The small molecule below binds the protein below.
Small molecule (SMILES): CC(C)C[C@@H]1NC(=O)[C@H](Cc2ccc(OC(F)(C(=O)O)C(=O)O)cc2)NC(=O)[C@H](/C=C\C(=O)O)NC(=O)[C@H](CC(=O)O)NC(=O)[C@H](C)NC(=O)[C@H](CC(=O)O)NC(=O)CSC[C@H](C(N)=O)NC1=O

Binding-site contacts:
Ligand atom CD2 contacts residue GLN262 of chain 1.A at 3.1 Å.
Ligand atom CD1 contacts residue TYR46 of chain 1.A at 3.3 Å (hydrophobic).
Ligand atom OH contacts residue GLN262 of chain 1.A at 3.6 Å.
Ligand atom O4 contacts residue GLY218 of chain 1.A at 3.4 Å (h-bond).
Ligand atom CG contacts residue ARG47 of chain 1.A at 3.1 Å.
Ligand atom CE2 contacts residue GLN262 of chain 1.A at 3.2 Å.
Ligand atom C contacts residue ASP48 of chain 1.A at 3.6 Å.
Ligand atom CB contacts residue ARG47 of chain 1.A at 3.4 Å.
Ligand atom CG contacts residue TYR46 of chain 1.A at 3.3 Å (hydrophobic).
Ligand atom CD1 contacts residue ASP48 of chain 1.A at 3.6 Å.
Ligand atom N contacts residue ARG47 of chain 1.A at 3.4 Å (salt-bridge).
Ligand atom OE1 contacts residue ARG45 of chain 1.A at 3.5 Å (salt-bridge).
Ligand atom C2 contacts residue ALA217 of chain 1.A at 3.2 Å (hydrophobic).
Ligand atom CD contacts residue ARG45 of chain 1.A at 3.3 Å.
Ligand atom O1 contacts residue GLN266 of chain 1.A at 3.5 Å (h-bond).
Ligand atom CE1 contacts residue ALA217 of chain 1.A at 3.5 Å (hydrophobic).
Ligand atom CB contacts residue ARG47 of chain 1.A at 3.3 Å.
Ligand atom O3 contacts residue ALA217 of chain 1.A at 2.5 Å (h-bond).
Ligand atom O3 contacts residue CYS215 of chain 1.A at 3.6 Å (h-bond).
Ligand atom C2 contacts residue CYS215 of chain 1.A at 3.6 Å (hydrophobic).
Ligand atom O4 contacts residue CYS215 of chain 1.A at 3.2 Å (h-bond).
Ligand atom N contacts residue ASP48 of chain 1.A at 2.6 Å (salt-bridge).
Ligand atom CA contacts residue ASP48 of chain 1.A at 3.5 Å.
Ligand atom O2 contacts residue GLY220 of chain 1.A at 2.7 Å.
Ligand atom CD contacts residue ARG47 of chain 1.A at 3.2 Å.
Ligand atom CB contacts residue ASP48 of chain 1.A at 3.2 Å.
Ligand atom O4 contacts residue ILE219 of chain 1.A at 3.3 Å (h-bond).
Ligand atom CB contacts residue TYR46 of chain 1.A at 3.3 Å (hydrophobic).
Ligand atom O2 contacts residue GLN262 of chain 1.A at 3.2 Å.
Ligand atom N contacts residue ASP48 of chain 1.A at 3.2 Å (salt-bridge).
Ligand atom CB contacts residue ASP48 of chain 1.A at 3.3 Å.
Ligand atom C3 contacts residue GLY220 of chain 1.A at 3.6 Å.
Ligand atom OE2 contacts residue ARG45 of chain 1.A at 3.5 Å (salt-bridge).
Ligand atom O4 contacts residue GLY220 of chain 1.A at 3.1 Å (h-bond).
Ligand atom C contacts residue ASP48 of chain 1.A at 3.4 Å.
Ligand atom CB contacts residue ASP48 of chain 1.A at 3.3 Å.
Ligand atom O1 contacts residue ARG221 of chain 1.A at 3.3 Å (salt-bridge).
Ligand atom O4 contacts residue ALA217 of chain 1.A at 3.2 Å.
Ligand atom O3 contacts residue SER216 of chain 1.A at 2.8 Å (h-bond).
Ligand atom OE2 contacts residue ARG47 of chain 1.A at 3.0 Å (salt-bridge).

Sequence of chain 1.A:
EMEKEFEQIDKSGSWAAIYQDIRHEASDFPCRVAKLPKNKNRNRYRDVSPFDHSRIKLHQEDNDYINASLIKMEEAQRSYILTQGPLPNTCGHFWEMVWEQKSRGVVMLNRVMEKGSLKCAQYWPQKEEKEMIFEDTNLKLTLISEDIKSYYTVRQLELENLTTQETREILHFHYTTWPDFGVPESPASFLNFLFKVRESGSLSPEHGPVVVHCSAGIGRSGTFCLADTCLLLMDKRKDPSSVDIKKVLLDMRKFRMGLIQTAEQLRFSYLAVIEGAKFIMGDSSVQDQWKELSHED